A protein and the small-molecule ligand that binds it are described below.
Small molecule (SMILES): CC(=O)N[C@@H]1[C@@H](O[C@@H]2O[C@H](CO)[C@H](O)[C@H](O[C@]3(C(=O)O)C[C@H](O)[C@@H](NC(C)=O)[C@H]([C@H](O)[C@H](O)CO)O3)[C@H]2O)[C@H](O)[C@@H](CO[C@]2(C(=O)O)C[C@H](O)[C@@H](NC(C)=O)[C@H]([C@H](O)[C@H](O)CO)O2)O[C@H]1O

Binding-site contacts:
Ligand atom C5 contacts residue TYR72 of chain 38.D at 3.5 Å (hydrophobic).
Ligand atom O1A contacts residue GLY78 of chain 38.D at 3.8 Å.
Ligand atom C2 contacts residue GLY78 of chain 38.D at 4.2 Å.
Ligand atom O6 contacts residue ASN93 of chain 38.D at 3.6 Å (h-bond).
Ligand atom O8 contacts residue TYR72 of chain 38.D at 3.4 Å (h-bond).
Ligand atom C1 contacts residue TYR72 of chain 38.D at 3.8 Å (hydrophobic).
Ligand atom C11 contacts residue TYR72 of chain 38.D at 4.2 Å (hydrophobic).
Ligand atom O1A contacts residue ARG77 of chain 38.D at 2.7 Å (salt-bridge).
Ligand atom O1A contacts residue LYS186 of chain 38.D at 4.3 Å.
Ligand atom C1 contacts residue ARG77 of chain 38.D at 3.1 Å.
Ligand atom C3 contacts residue VAL296 of chain 38.D at 3.6 Å (hydrophobic).
Ligand atom O8 contacts residue ARG77 of chain 38.D at 3.5 Å (salt-bridge).
Ligand atom O1A contacts residue TYR72 of chain 38.D at 3.4 Å.
Ligand atom C8 contacts residue ARG77 of chain 38.D at 4.2 Å.
Ligand atom O4 contacts residue GLY78 of chain 38.D at 3.4 Å (h-bond).
Ligand atom C6 contacts residue ASN80 of chain 38.D at 4.3 Å.
Ligand atom C4 contacts residue VAL296 of chain 38.D at 4.2 Å (hydrophobic).
Ligand atom C4 contacts residue TYR72 of chain 38.D at 3.4 Å (hydrophobic).
Ligand atom C10 contacts residue TYR72 of chain 38.D at 4.0 Å (hydrophobic).
Ligand atom O1B contacts residue TYR72 of chain 38.D at 4.0 Å.
Ligand atom O4 contacts residue THR291 of chain 38.D at 3.9 Å.
Ligand atom O4 contacts residue TYR72 of chain 38.D at 3.7 Å.
Ligand atom O4 contacts residue ARG77 of chain 38.D at 4.2 Å.
Ligand atom O4 contacts residue ASN80 of chain 38.D at 4.1 Å.
Ligand atom O3 contacts residue GLY78 of chain 38.D at 3.7 Å.
Ligand atom C3 contacts residue GLY78 of chain 38.D at 3.8 Å.
Ligand atom C3 contacts residue HIS298 of chain 38.D at 3.8 Å.
Ligand atom C4 contacts residue HIS298 of chain 38.D at 3.7 Å.
Ligand atom C5 contacts residue ASN93 of chain 38.D at 4.1 Å.
Ligand atom O4 contacts residue HIS298 of chain 38.D at 2.7 Å (h-bond).
Ligand atom N5 contacts residue TYR72 of chain 38.D at 2.9 Å (h-bond).
Ligand atom C6 contacts residue ASN93 of chain 38.D at 3.4 Å.
Ligand atom O1B contacts residue ARG77 of chain 38.D at 2.4 Å (salt-bridge).
Ligand atom O4 contacts residue VAL296 of chain 38.D at 3.9 Å.
Ligand atom C4 contacts residue ARG77 of chain 38.D at 4.0 Å.
Ligand atom C6 contacts residue TYR72 of chain 38.D at 3.7 Å (hydrophobic).
Ligand atom C6 contacts residue THR94 of chain 38.D at 4.3 Å.
Ligand atom C2 contacts residue ARG77 of chain 38.D at 4.0 Å.
Ligand atom C3 contacts residue ARG77 of chain 38.D at 3.3 Å.
Ligand atom C4 contacts residue GLY78 of chain 38.D at 3.9 Å.

Sequence of chain 38.D:
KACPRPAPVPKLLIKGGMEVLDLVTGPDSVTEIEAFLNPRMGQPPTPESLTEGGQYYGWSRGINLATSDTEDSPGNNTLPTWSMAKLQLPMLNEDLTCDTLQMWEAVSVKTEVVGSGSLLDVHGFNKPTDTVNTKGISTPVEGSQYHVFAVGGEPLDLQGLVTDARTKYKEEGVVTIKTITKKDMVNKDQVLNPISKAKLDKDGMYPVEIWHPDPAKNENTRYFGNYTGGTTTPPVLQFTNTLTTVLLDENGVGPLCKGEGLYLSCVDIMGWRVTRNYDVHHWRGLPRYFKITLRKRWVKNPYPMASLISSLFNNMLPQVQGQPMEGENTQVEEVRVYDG

Sequence of chain 38.E:
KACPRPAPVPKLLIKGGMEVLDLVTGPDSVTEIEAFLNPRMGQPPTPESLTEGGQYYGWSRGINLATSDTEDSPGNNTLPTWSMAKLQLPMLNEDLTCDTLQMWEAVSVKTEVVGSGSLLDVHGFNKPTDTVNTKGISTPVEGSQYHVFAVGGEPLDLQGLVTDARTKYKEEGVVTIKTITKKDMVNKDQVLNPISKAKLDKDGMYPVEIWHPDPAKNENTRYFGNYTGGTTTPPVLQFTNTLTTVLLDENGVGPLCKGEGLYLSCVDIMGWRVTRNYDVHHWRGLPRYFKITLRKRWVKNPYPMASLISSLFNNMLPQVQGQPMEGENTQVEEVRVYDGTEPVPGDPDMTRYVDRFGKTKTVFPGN